The small molecule below binds the protein below.
Small molecule (SMILES): Nc1ncnc2c1ncn2[C@@H]1O[C@H](CO[P](=O)(O)O[P](=O)(O)NP(=O)(O)O)[C@@H](O)[C@H]1O

Binding-site contacts:
Ligand atom N7 contacts residue LYS336 of chain 1.D at 3.0 Å (salt-bridge).
Ligand atom C8 contacts residue GLU214 of chain 1.D at 3.1 Å.
Ligand atom C2 contacts residue TYR306 of chain 1.D at 3.5 Å (hydrophobic).
Ligand atom N3 contacts residue LYS213 of chain 1.D at 3.6 Å (salt-bridge).
Ligand atom C4 contacts residue GLY302 of chain 1.D at 3.3 Å.
Ligand atom C1' contacts residue LYS213 of chain 1.D at 3.7 Å.
Ligand atom N3 contacts residue GLY302 of chain 1.D at 3.4 Å (h-bond).
Ligand atom O1A contacts residue GLY156 of chain 1.D at 3.5 Å.
Ligand atom O2' contacts residue LYS213 of chain 1.D at 2.7 Å (salt-bridge).
Ligand atom N3B contacts residue ASP157 of chain 1.D at 3.1 Å (salt-bridge).
Ligand atom O1A contacts residue GLY301 of chain 1.D at 3.6 Å.
Ligand atom O2G contacts residue MG1 of chain 1.K at 2.1 Å.
Ligand atom PG contacts residue MG1 of chain 1.K at 3.4 Å.
Ligand atom C2' contacts residue GLU214 of chain 1.D at 3.5 Å.
Ligand atom C2' contacts residue LYS213 of chain 1.D at 3.4 Å.
Ligand atom PG contacts residue SER14 of chain 1.D at 3.6 Å.
Ligand atom C5 contacts residue GLU214 of chain 1.D at 3.5 Å.
Ligand atom N3B contacts residue SER14 of chain 1.D at 3.1 Å (h-bond).
Ligand atom N9 contacts residue GLU214 of chain 1.D at 3.6 Å.
Ligand atom O1A contacts residue GLY302 of chain 1.D at 2.7 Å (h-bond).
Ligand atom O2A contacts residue LYS18 of chain 1.D at 3.0 Å (salt-bridge).
Ligand atom O3G contacts residue SER14 of chain 1.D at 2.8 Å (h-bond).
Ligand atom N7 contacts residue GLU214 of chain 1.D at 3.5 Å.
Ligand atom N9 contacts residue GLY302 of chain 1.D at 3.5 Å (h-bond).
Ligand atom O1G contacts residue ASP157 of chain 1.D at 3.3 Å (salt-bridge).
Ligand atom O1B contacts residue GLY13 of chain 1.D at 3.3 Å.
Ligand atom O1B contacts residue LYS18 of chain 1.D at 2.8 Å (salt-bridge).
Ligand atom O1B contacts residue LEU16 of chain 1.D at 3.5 Å (h-bond).
Ligand atom C4 contacts residue GLU214 of chain 1.D at 3.6 Å.
Ligand atom O1G contacts residue GLY156 of chain 1.D at 3.3 Å.
Ligand atom O2B contacts residue LYS18 of chain 1.D at 3.5 Å (salt-bridge).
Ligand atom O3A contacts residue ASP157 of chain 1.D at 3.5 Å (salt-bridge).
Ligand atom O4' contacts residue GLY302 of chain 1.D at 3.6 Å.
Ligand atom PB contacts residue MG1 of chain 1.K at 3.5 Å.
Ligand atom O5' contacts residue GLY302 of chain 1.D at 3.6 Å.
Ligand atom O3' contacts residue ASP157 of chain 1.D at 2.7 Å (salt-bridge).
Ligand atom C8 contacts residue LYS336 of chain 1.D at 3.2 Å.
Ligand atom PB contacts residue LYS18 of chain 1.D at 3.6 Å.
Ligand atom O2B contacts residue MG1 of chain 1.K at 2.1 Å.
Ligand atom O3G contacts residue GLY13 of chain 1.D at 3.5 Å.

Sequence of chain 1.D:
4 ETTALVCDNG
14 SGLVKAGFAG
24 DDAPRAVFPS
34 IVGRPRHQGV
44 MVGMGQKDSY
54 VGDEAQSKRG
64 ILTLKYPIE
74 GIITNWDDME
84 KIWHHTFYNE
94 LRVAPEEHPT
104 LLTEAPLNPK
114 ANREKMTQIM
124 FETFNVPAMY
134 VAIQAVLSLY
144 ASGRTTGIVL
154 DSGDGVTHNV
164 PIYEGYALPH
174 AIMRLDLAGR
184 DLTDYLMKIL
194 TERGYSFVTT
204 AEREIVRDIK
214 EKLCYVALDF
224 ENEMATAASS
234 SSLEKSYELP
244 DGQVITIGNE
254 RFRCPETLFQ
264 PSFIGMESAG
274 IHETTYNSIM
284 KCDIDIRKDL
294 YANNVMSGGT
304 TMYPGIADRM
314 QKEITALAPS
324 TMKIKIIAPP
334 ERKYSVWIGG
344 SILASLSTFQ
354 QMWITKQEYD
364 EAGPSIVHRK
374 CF